A small-molecule ligand and the protein it binds are described below.
Small molecule (SMILES): CC(=O)N[C@@H]1[C@@H](O)[C@H](O)[C@@H](CO)O[C@H]1O

Sequence of chain 1.A:
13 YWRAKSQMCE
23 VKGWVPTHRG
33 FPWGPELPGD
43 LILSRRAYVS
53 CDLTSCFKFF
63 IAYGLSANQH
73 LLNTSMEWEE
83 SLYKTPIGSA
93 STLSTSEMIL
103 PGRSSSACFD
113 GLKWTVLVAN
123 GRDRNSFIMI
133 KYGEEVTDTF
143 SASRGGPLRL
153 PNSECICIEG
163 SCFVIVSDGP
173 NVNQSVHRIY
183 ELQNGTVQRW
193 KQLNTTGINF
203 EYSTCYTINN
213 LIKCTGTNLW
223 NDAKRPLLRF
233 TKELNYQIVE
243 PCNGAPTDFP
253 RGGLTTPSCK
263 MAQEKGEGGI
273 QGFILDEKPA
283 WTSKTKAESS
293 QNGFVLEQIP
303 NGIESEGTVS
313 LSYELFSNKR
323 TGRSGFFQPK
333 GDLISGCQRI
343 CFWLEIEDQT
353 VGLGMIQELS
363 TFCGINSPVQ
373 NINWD

Binding-site contacts:
Ligand atom N2 contacts residue TYR13 of chain 1.A at 4.2 Å.
Ligand atom N2 contacts residue ASN186 of chain 1.A at 3.7 Å.
Ligand atom C5 contacts residue TYR13 of chain 1.A at 4.1 Å (hydrophobic).
Ligand atom C7 contacts residue ASN186 of chain 1.A at 4.3 Å.
Ligand atom O6 contacts residue LYS115 of chain 1.A at 4.3 Å.
Ligand atom C1 contacts residue ASN186 of chain 1.A at 1.4 Å.
Ligand atom C1 contacts residue GLN185 of chain 1.A at 4.4 Å.
Ligand atom C8 contacts residue TYR13 of chain 1.A at 3.6 Å (hydrophobic).
Ligand atom O7 contacts residue GLN185 of chain 1.A at 2.2 Å (h-bond).
Ligand atom C5 contacts residue ASN186 of chain 1.A at 3.6 Å.
Ligand atom C7 contacts residue GLN185 of chain 1.A at 3.2 Å.
Ligand atom O5 contacts residue TYR13 of chain 1.A at 4.1 Å.
Ligand atom O7 contacts residue TYR13 of chain 1.A at 4.0 Å.
Ligand atom O3 contacts residue ASN186 of chain 1.A at 3.1 Å (h-bond).
Ligand atom C8 contacts residue GLN185 of chain 1.A at 4.2 Å.
Ligand atom O6 contacts residue ASN186 of chain 1.A at 4.1 Å.
Ligand atom C3 contacts residue ASN186 of chain 1.A at 3.4 Å.
Ligand atom N2 contacts residue GLN185 of chain 1.A at 4.0 Å.
Ligand atom C4 contacts residue ASN186 of chain 1.A at 4.1 Å.
Ligand atom O7 contacts residue ASN186 of chain 1.A at 4.0 Å.
Ligand atom O5 contacts residue ASN186 of chain 1.A at 2.3 Å (h-bond).
Ligand atom C2 contacts residue ASN186 of chain 1.A at 2.5 Å.
Ligand atom C2 contacts residue GLN185 of chain 1.A at 4.0 Å.
Ligand atom C1 contacts residue TYR13 of chain 1.A at 4.0 Å (hydrophobic).
Ligand atom C7 contacts residue TYR13 of chain 1.A at 4.0 Å (hydrophobic).